A protein and the small-molecule ligand that binds it are described below.
Small molecule (SMILES): CC(=O)N[C@@H]1[C@@H](O)[C@H](O)[C@@H](CO)O[C@H]1O

Binding-site contacts:
Ligand atom C8 contacts residue ARG273 of chain 1.A at 3.4 Å.
Ligand atom C6 contacts residue SER300 of chain 1.A at 4.2 Å.
Ligand atom O7 contacts residue ASN277 of chain 1.A at 3.6 Å.
Ligand atom C7 contacts residue TYR296 of chain 1.A at 3.6 Å (hydrophobic).
Ligand atom C4 contacts residue ASN298 of chain 1.A at 4.2 Å.
Ligand atom C5 contacts residue SER300 of chain 1.A at 3.8 Å.
Ligand atom C7 contacts residue ASN298 of chain 1.A at 3.1 Å.
Ligand atom C6 contacts residue ARG279 of chain 1.A at 4.3 Å.
Ligand atom C3 contacts residue ASN298 of chain 1.A at 3.8 Å.
Ligand atom O5 contacts residue ASN277 of chain 1.A at 4.1 Å.
Ligand atom C1 contacts residue ASN298 of chain 1.A at 1.4 Å.
Ligand atom O5 contacts residue ASN298 of chain 1.A at 2.4 Å (h-bond).
Ligand atom O7 contacts residue ASN298 of chain 1.A at 3.3 Å (h-bond).
Ligand atom O7 contacts residue ARG273 of chain 1.A at 2.7 Å (salt-bridge).
Ligand atom C8 contacts residue ASN298 of chain 1.A at 4.1 Å.
Ligand atom O5 contacts residue SER300 of chain 1.A at 3.5 Å (h-bond).
Ligand atom O6 contacts residue ALA301 of chain 1.A at 3.7 Å.
Ligand atom N2 contacts residue ASN298 of chain 1.A at 2.8 Å (h-bond).
Ligand atom O5 contacts residue ALA301 of chain 1.A at 3.8 Å.
Ligand atom O7 contacts residue TYR296 of chain 1.A at 3.8 Å.
Ligand atom C6 contacts residue ALA301 of chain 1.A at 4.5 Å (hydrophobic).
Ligand atom C1 contacts residue ASN277 of chain 1.A at 3.9 Å.
Ligand atom C2 contacts residue ASN298 of chain 1.A at 2.4 Å.
Ligand atom C1 contacts residue SER300 of chain 1.A at 3.8 Å.
Ligand atom C5 contacts residue ASN298 of chain 1.A at 3.7 Å.
Ligand atom C7 contacts residue ARG273 of chain 1.A at 3.4 Å.
Ligand atom C2 contacts residue ASN277 of chain 1.A at 4.2 Å.
Ligand atom C8 contacts residue TYR296 of chain 1.A at 3.1 Å (hydrophobic).
Ligand atom N2 contacts residue TYR296 of chain 1.A at 4.3 Å.
Ligand atom C7 contacts residue ASN277 of chain 1.A at 4.3 Å.
Ligand atom O6 contacts residue ARG279 of chain 1.A at 4.0 Å.

Sequence of chain 1.A:
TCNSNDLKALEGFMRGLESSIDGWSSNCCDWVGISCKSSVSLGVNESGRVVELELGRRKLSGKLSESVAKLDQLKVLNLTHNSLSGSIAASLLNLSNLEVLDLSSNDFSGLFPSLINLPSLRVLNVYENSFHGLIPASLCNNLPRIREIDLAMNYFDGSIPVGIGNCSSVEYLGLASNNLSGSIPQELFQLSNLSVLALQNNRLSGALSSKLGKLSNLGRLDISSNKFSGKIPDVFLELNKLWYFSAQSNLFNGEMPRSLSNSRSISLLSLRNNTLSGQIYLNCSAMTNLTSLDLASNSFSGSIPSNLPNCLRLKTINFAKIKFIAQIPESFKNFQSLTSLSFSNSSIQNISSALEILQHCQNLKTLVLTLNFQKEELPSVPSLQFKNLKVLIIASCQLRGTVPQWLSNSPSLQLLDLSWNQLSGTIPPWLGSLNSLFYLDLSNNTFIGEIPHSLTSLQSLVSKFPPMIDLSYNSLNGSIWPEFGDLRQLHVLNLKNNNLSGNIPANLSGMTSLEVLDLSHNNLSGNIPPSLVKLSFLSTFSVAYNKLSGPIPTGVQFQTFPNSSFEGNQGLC